Sequence of chain 2.A:
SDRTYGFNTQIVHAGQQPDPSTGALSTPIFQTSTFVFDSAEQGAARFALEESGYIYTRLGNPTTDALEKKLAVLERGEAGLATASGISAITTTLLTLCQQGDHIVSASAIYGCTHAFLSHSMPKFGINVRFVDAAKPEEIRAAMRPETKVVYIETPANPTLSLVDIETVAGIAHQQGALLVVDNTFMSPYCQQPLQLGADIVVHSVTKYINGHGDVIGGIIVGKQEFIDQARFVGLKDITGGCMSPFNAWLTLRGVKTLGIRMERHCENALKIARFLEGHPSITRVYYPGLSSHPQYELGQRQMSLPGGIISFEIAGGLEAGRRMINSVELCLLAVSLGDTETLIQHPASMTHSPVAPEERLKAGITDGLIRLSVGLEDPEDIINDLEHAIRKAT

A protein and the small-molecule ligand that binds it are described below.
Small molecule (SMILES): Cc1ncc(COP(=O)(O)O)c(CNCC(=O)O)c1O

Binding-site contacts:
Ligand atom C4A contacts residue TYR113 of chain 2.A at 3.5 Å (hydrophobic).
Ligand atom OP1 contacts residue ARG60 of chain 4.A at 3.0 Å (salt-bridge).
Ligand atom OXT contacts residue ARG374 of chain 2.A at 3.0 Å (salt-bridge).
Ligand atom OP3 contacts residue SER87 of chain 2.A at 3.2 Å.
Ligand atom O3 contacts residue PHE188 of chain 2.A at 3.5 Å.
Ligand atom OP2 contacts residue GLY88 of chain 2.A at 3.0 Å (h-bond).
Ligand atom C5 contacts residue TYR113 of chain 2.A at 3.3 Å (hydrophobic).
Ligand atom OP3 contacts residue ILE89 of chain 2.A at 2.9 Å (h-bond).
Ligand atom N contacts residue LYS210 of chain 2.A at 3.4 Å (salt-bridge).
Ligand atom OP2 contacts residue SER207 of chain 2.A at 2.7 Å (h-bond).
Ligand atom CA contacts residue TYR113 of chain 2.A at 3.4 Å (hydrophobic).
Ligand atom N contacts residue TYR113 of chain 2.A at 3.1 Å.
Ligand atom OP2 contacts residue THR209 of chain 2.A at 2.7 Å (h-bond).
Ligand atom OP1 contacts residue TYR58 of chain 4.A at 2.4 Å (h-bond).
Ligand atom OP4 contacts residue SER207 of chain 2.A at 2.8 Å (h-bond).
Ligand atom P contacts residue TYR58 of chain 4.A at 3.7 Å.
Ligand atom C4 contacts residue LYS210 of chain 2.A at 3.4 Å.
Ligand atom C contacts residue LEU340 of chain 2.A at 3.6 Å (hydrophobic).
Ligand atom C4A contacts residue LYS210 of chain 2.A at 2.6 Å.
Ligand atom C contacts residue ARG374 of chain 2.A at 3.6 Å.
Ligand atom C2A contacts residue GLU156 of chain 2.A at 3.5 Å.
Ligand atom O contacts residue SER339 of chain 2.A at 3.0 Å (h-bond).
Ligand atom CA contacts residue LYS210 of chain 2.A at 3.6 Å.
Ligand atom N1 contacts residue ASP185 of chain 2.A at 2.6 Å (salt-bridge).
Ligand atom OP4 contacts residue GLY88 of chain 2.A at 3.7 Å.
Ligand atom C6 contacts residue ASP185 of chain 2.A at 3.5 Å.
Ligand atom OP2 contacts residue GLY220 of chain 2.A at 3.7 Å.
Ligand atom P contacts residue ARG60 of chain 4.A at 3.7 Å.
Ligand atom C5A contacts residue TYR113 of chain 2.A at 3.5 Å (hydrophobic).
Ligand atom OXT contacts residue TYR113 of chain 2.A at 3.5 Å.
Ligand atom O contacts residue ARG374 of chain 2.A at 2.9 Å (salt-bridge).
Ligand atom OXT contacts residue ASN160 of chain 2.A at 2.9 Å (h-bond).
Ligand atom C2 contacts residue ASP185 of chain 2.A at 3.5 Å.
Ligand atom P contacts residue GLY88 of chain 2.A at 3.5 Å.
Ligand atom P contacts residue SER207 of chain 2.A at 3.3 Å.
Ligand atom C4 contacts residue TYR113 of chain 2.A at 3.4 Å (hydrophobic).
Ligand atom C2A contacts residue ASP185 of chain 2.A at 3.5 Å.
Ligand atom OP3 contacts residue GLY88 of chain 2.A at 3.1 Å (h-bond).
Ligand atom O3 contacts residue ASN160 of chain 2.A at 2.9 Å (h-bond).
Ligand atom OP3 contacts residue ARG60 of chain 4.A at 2.7 Å (salt-bridge).

Sequence of chain 4.A:
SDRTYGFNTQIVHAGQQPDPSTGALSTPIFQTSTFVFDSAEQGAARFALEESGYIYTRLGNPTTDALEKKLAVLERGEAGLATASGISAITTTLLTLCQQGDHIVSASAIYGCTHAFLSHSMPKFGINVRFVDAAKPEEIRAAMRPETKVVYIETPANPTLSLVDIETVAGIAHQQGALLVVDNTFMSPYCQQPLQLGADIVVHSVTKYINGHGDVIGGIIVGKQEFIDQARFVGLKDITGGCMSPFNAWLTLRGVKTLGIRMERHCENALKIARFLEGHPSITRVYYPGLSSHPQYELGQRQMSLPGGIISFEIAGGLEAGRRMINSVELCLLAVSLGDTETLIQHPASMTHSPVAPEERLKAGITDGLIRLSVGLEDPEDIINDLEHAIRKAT